Binding-site contacts:
Ligand atom C3 contacts residue HIS26 of chain 1.B at 4.0 Å.
Ligand atom O1 contacts residue GLN49 of chain 1.B at 3.6 Å.
Ligand atom O4 contacts residue LYS28 of chain 1.A at 4.3 Å.
Ligand atom N2 contacts residue ARG42 of chain 1.A at 3.9 Å.
Ligand atom S contacts residue GLN49 of chain 1.A at 3.2 Å (h-bond).
Ligand atom O5 contacts residue ARG42 of chain 1.B at 3.9 Å.
Ligand atom O5 contacts residue LYS28 of chain 1.A at 3.0 Å (salt-bridge).
Ligand atom O3 contacts residue LYS28 of chain 1.A at 4.0 Å.
Ligand atom C5 contacts residue LEU30 of chain 1.A at 4.1 Å (hydrophobic).
Ligand atom O6A contacts residue LYS25 of chain 1.B at 3.8 Å.
Ligand atom O1S contacts residue ARG42 of chain 1.A at 4.2 Å.
Ligand atom O2 contacts residue LYS28 of chain 1.A at 3.9 Å.
Ligand atom O1S contacts residue LYS28 of chain 1.A at 2.9 Å (salt-bridge).
Ligand atom O3 contacts residue HIS26 of chain 1.B at 2.6 Å.
Ligand atom O1S contacts residue GLN49 of chain 1.A at 2.8 Å (h-bond).
Ligand atom C5 contacts residue LYS28 of chain 1.A at 3.6 Å.
Ligand atom C4 contacts residue LYS28 of chain 1.A at 4.0 Å.
Ligand atom O3S contacts residue HIS26 of chain 1.A at 3.8 Å.
Ligand atom O2S contacts residue HIS26 of chain 1.A at 4.2 Å.
Ligand atom O2 contacts residue GLN49 of chain 1.A at 3.8 Å.
Ligand atom O3 contacts residue LYS28 of chain 1.A at 3.1 Å (salt-bridge).
Ligand atom O3S contacts residue LYS28 of chain 1.B at 3.4 Å.
Ligand atom C1 contacts residue ARG42 of chain 1.B at 3.3 Å.
Ligand atom C5 contacts residue HIS26 of chain 1.B at 4.2 Å.
Ligand atom O6B contacts residue LEU30 of chain 1.A at 3.8 Å.
Ligand atom C6 contacts residue LEU30 of chain 1.A at 3.9 Å (hydrophobic).
Ligand atom C4 contacts residue LEU30 of chain 1.A at 4.2 Å (hydrophobic).
Ligand atom O6B contacts residue LYS25 of chain 1.B at 4.2 Å.
Ligand atom C3 contacts residue LYS28 of chain 1.A at 3.4 Å.
Ligand atom O5 contacts residue HIS26 of chain 1.B at 3.9 Å.
Ligand atom S contacts residue LYS28 of chain 1.A at 3.9 Å.
Ligand atom C3 contacts residue LYS28 of chain 1.A at 3.8 Å.
Ligand atom O1 contacts residue ARG42 of chain 1.B at 2.4 Å (salt-bridge).
Ligand atom C2 contacts residue LYS28 of chain 1.A at 3.0 Å.
Ligand atom O2S contacts residue ARG42 of chain 1.A at 2.5 Å (salt-bridge).
Ligand atom C1 contacts residue LYS28 of chain 1.A at 3.6 Å.
Ligand atom O2S contacts residue GLN49 of chain 1.A at 2.5 Å (h-bond).
Ligand atom S1 contacts residue ARG42 of chain 1.A at 3.6 Å.
Ligand atom C6 contacts residue HIS26 of chain 1.B at 3.5 Å.
Ligand atom O6A contacts residue HIS26 of chain 1.B at 2.4 Å (h-bond).

Sequence of chain 1.B:
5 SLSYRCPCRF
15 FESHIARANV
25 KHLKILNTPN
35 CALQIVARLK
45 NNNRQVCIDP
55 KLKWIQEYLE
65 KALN

Sequence of chain 1.A:
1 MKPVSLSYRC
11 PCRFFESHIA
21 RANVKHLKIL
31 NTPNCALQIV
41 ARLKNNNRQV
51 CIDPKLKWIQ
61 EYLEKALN

A small-molecule ligand and the protein it binds are described below.
Small molecule (SMILES): O=C(O)C1=C[C@H](O)[C@@H](OS(=O)(=O)O)[C@H](O[C@H]2[C@H](O)[C@@H](NS(=O)(=O)O)[C@@H](O)O[C@@H]2COS(=O)(=O)O)O1